This small molecule binds to this protein.
Small molecule (SMILES): O=C(O)[C@H](O)[C@@H](O)[C@@H](O)[C@H](O)CO

Sequence of chain 2.A:
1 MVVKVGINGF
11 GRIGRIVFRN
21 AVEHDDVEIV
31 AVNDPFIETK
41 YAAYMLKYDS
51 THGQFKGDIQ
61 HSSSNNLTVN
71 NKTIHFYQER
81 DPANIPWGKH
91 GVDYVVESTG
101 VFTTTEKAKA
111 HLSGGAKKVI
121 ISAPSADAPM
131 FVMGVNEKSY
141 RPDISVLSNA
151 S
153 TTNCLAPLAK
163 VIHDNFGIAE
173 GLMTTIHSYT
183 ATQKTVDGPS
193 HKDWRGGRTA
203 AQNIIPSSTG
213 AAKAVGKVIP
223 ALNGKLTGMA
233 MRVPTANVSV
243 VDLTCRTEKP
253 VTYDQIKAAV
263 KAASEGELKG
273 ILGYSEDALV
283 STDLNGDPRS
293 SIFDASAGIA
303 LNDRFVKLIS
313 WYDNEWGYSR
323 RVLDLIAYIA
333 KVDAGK

Binding-site contacts:
Ligand atom O5 contacts residue ALA232 of chain 2.A at 4.0 Å.
Ligand atom O7 contacts residue SER151 of chain 2.A at 2.6 Å (h-bond).
Ligand atom C6 contacts residue SER151 of chain 2.A at 3.5 Å.
Ligand atom O7 contacts residue THR211 of chain 2.A at 3.2 Å (h-bond).
Ligand atom O3 contacts residue ALA232 of chain 2.A at 3.2 Å.
Ligand atom O4 contacts residue SER151 of chain 2.A at 3.1 Å (h-bond).
Ligand atom C1 contacts residue THR153 of chain 2.A at 3.9 Å.
Ligand atom O6 contacts residue THR211 of chain 2.A at 3.5 Å (h-bond).
Ligand atom O2 contacts residue THR177 of chain 2.A at 4.1 Å.
Ligand atom O6 contacts residue GLY212 of chain 2.A at 4.1 Å.
Ligand atom C5 contacts residue THR211 of chain 2.A at 3.9 Å.
Ligand atom O1 contacts residue ARG234 of chain 2.A at 3.0 Å (salt-bridge).
Ligand atom O3 contacts residue THR177 of chain 2.A at 3.9 Å.
Ligand atom O4 contacts residue CSD152 of chain 2.A at 3.1 Å (h-bond).
Ligand atom C5 contacts residue SER209 of chain 2.A at 4.0 Å.
Ligand atom C2 contacts residue THR153 of chain 2.A at 3.8 Å.
Ligand atom C5 contacts residue SER210 of chain 2.A at 3.3 Å.
Ligand atom C6 contacts residue THR211 of chain 2.A at 3.2 Å.
Ligand atom C3 contacts residue ARG234 of chain 2.A at 3.1 Å.
Ligand atom C1 contacts residue ARG234 of chain 2.A at 3.6 Å.
Ligand atom C3 contacts residue HIS179 of chain 2.A at 4.1 Å.
Ligand atom O2 contacts residue THR211 of chain 2.A at 2.6 Å (h-bond).
Ligand atom O5 contacts residue SER210 of chain 2.A at 3.1 Å (h-bond).
Ligand atom C3 contacts residue ALA232 of chain 2.A at 4.0 Å (hydrophobic).
Ligand atom O7 contacts residue ALA213 of chain 2.A at 3.2 Å.
Ligand atom O3 contacts residue HIS179 of chain 2.A at 3.4 Å.
Ligand atom O5 contacts residue SER209 of chain 2.A at 2.8 Å (h-bond).
Ligand atom C1 contacts residue HIS179 of chain 2.A at 3.8 Å.
Ligand atom C4 contacts residue THR153 of chain 2.A at 4.0 Å.
Ligand atom O2 contacts residue THR153 of chain 2.A at 2.9 Å (h-bond).
Ligand atom C2 contacts residue THR211 of chain 2.A at 3.3 Å.
Ligand atom C4 contacts residue THR211 of chain 2.A at 3.8 Å.
Ligand atom O3 contacts residue ARG234 of chain 2.A at 3.3 Å (salt-bridge).
Ligand atom O5 contacts residue ARG234 of chain 2.A at 3.9 Å.
Ligand atom C4 contacts residue SER151 of chain 2.A at 3.9 Å.
Ligand atom O1 contacts residue HIS179 of chain 2.A at 3.9 Å.
Ligand atom O1 contacts residue SO41 of chain 2.D at 3.0 Å (h-bond).
Ligand atom O4 contacts residue THR153 of chain 2.A at 3.1 Å (h-bond).
Ligand atom C5 contacts residue ALA232 of chain 2.A at 3.6 Å (hydrophobic).
Ligand atom C5 contacts residue ARG234 of chain 2.A at 4.0 Å.